Binding-site contacts:
Ligand atom N2 contacts residue ASN32 of chain 1.G at 2.7 Å (h-bond).
Ligand atom O5 contacts residue ASN32 of chain 1.G at 2.4 Å (h-bond).
Ligand atom C4 contacts residue ASN32 of chain 1.G at 4.1 Å.
Ligand atom C6 contacts residue THR34 of chain 1.G at 4.2 Å.
Ligand atom C6 contacts residue LEU52 of chain 1.H at 3.9 Å (hydrophobic).
Ligand atom C3 contacts residue ASN32 of chain 1.G at 3.7 Å.
Ligand atom O5 contacts residue ALA33 of chain 1.G at 4.4 Å.
Ligand atom C7 contacts residue ASN32 of chain 1.G at 3.1 Å.
Ligand atom C1 contacts residue ALA33 of chain 1.G at 4.3 Å (hydrophobic).
Ligand atom O6 contacts residue ASN49 of chain 1.H at 4.5 Å.
Ligand atom C1 contacts residue THR312 of chain 1.G at 3.7 Å.
Ligand atom O5 contacts residue THR312 of chain 1.G at 3.1 Å (h-bond).
Ligand atom C6 contacts residue THR312 of chain 1.G at 4.1 Å.
Ligand atom C8 contacts residue ASN32 of chain 1.G at 4.0 Å.
Ligand atom C2 contacts residue ASN32 of chain 1.G at 2.3 Å.
Ligand atom O6 contacts residue LEU52 of chain 1.H at 3.5 Å.
Ligand atom C5 contacts residue THR312 of chain 1.G at 4.2 Å.
Ligand atom O7 contacts residue ASN32 of chain 1.G at 3.4 Å (h-bond).
Ligand atom C5 contacts residue ASN32 of chain 1.G at 3.7 Å.
Ligand atom C1 contacts residue ASN32 of chain 1.G at 1.4 Å.
Ligand atom O6 contacts residue THR312 of chain 1.G at 4.2 Å.

Sequence of chain 1.G:
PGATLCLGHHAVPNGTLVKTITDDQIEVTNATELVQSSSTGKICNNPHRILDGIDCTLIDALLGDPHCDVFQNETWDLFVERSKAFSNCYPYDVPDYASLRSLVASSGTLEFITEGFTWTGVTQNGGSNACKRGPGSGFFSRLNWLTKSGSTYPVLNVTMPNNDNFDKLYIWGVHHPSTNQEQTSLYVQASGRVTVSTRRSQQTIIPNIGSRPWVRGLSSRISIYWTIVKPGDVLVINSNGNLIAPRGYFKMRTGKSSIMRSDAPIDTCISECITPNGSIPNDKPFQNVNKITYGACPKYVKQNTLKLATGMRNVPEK

Sequence of chain 1.H:
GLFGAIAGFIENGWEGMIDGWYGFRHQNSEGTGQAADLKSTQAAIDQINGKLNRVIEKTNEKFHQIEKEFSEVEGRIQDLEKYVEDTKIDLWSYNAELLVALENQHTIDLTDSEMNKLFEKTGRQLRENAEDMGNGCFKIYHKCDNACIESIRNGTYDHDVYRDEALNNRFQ

The small molecule below binds the protein below.
Small molecule (SMILES): CC(=O)N[C@@H]1[C@@H](O)[C@H](O)[C@@H](CO)O[C@H]1O